Binding-site contacts:
Ligand atom CA contacts residue LEU234 of chain 2.A at 3.7 Å (hydrophobic).
Ligand atom C contacts residue VAL51 of chain 2.A at 3.9 Å (hydrophobic).
Ligand atom N contacts residue ASN180 of chain 2.A at 2.8 Å (h-bond).
Ligand atom C contacts residue ASN231 of chain 2.A at 3.7 Å.
Ligand atom O2P contacts residue ARG61 of chain 2.A at 2.8 Å (salt-bridge).
Ligand atom C contacts residue TJI1 of chain 2.C at 3.7 Å.
Ligand atom CB contacts residue VAL51 of chain 2.A at 3.6 Å (hydrophobic).
Ligand atom CB contacts residue ASN180 of chain 2.A at 3.4 Å.
Ligand atom SG contacts residue TJI1 of chain 2.C at 1.8 Å.
Ligand atom CA contacts residue ASN180 of chain 2.A at 3.7 Å.
Ligand atom O1P contacts residue ARG134 of chain 2.A at 3.0 Å (salt-bridge).
Ligand atom CB contacts residue TJI1 of chain 2.C at 2.9 Å.
Ligand atom C contacts residue ASN231 of chain 2.A at 3.9 Å.
Ligand atom CB contacts residue TRP235 of chain 2.A at 3.5 Å (hydrophobic).
Ligand atom O3P contacts residue ARG134 of chain 2.A at 2.9 Å (salt-bridge).
Ligand atom CG contacts residue TJI1 of chain 2.C at 3.7 Å.
Ligand atom CB contacts residue ASN180 of chain 2.A at 3.4 Å.
Ligand atom O contacts residue VAL183 of chain 2.A at 3.7 Å.
Ligand atom C contacts residue LEU179 of chain 2.A at 3.8 Å (hydrophobic).
Ligand atom P contacts residue TYR135 of chain 2.A at 3.8 Å.
Ligand atom CD contacts residue LEU227 of chain 2.A at 3.5 Å (hydrophobic).
Ligand atom N contacts residue ASN231 of chain 2.A at 2.9 Å (h-bond).
Ligand atom O contacts residue TJI1 of chain 2.C at 3.3 Å.
Ligand atom CA contacts residue LEU179 of chain 2.A at 3.7 Å (hydrophobic).
Ligand atom CD2 contacts residue TJI1 of chain 2.C at 3.2 Å.
Ligand atom CB contacts residue ASN231 of chain 2.A at 3.7 Å.
Ligand atom N contacts residue LEU179 of chain 2.A at 3.5 Å.
Ligand atom CD1 contacts residue SER50 of chain 2.A at 2.9 Å.
Ligand atom O contacts residue ASN231 of chain 2.A at 2.8 Å (h-bond).
Ligand atom CA contacts residue TJI1 of chain 2.C at 3.8 Å.
Ligand atom CB contacts residue LEU179 of chain 2.A at 3.8 Å (hydrophobic).
Ligand atom N contacts residue LEU234 of chain 2.A at 3.4 Å.
Ligand atom C contacts residue ASN180 of chain 2.A at 3.7 Å.
Ligand atom P contacts residue ARG61 of chain 2.A at 3.5 Å.
Ligand atom CA contacts residue ASN231 of chain 2.A at 3.4 Å.
Ligand atom O1P contacts residue ARG61 of chain 2.A at 2.7 Å (salt-bridge).
Ligand atom C contacts residue LEU234 of chain 2.A at 3.4 Å (hydrophobic).
Ligand atom O contacts residue LEU179 of chain 2.A at 3.6 Å.
Ligand atom O3P contacts residue TYR135 of chain 2.A at 2.8 Å (h-bond).
Ligand atom CA contacts residue ASN180 of chain 2.A at 3.6 Å.

This protein binds this small molecule.
Small molecule (SMILES): CC(C)C[C@@H](C=O)NC(=O)[C@H](CO)NC(=O)[C@H](C)NC(=O)[C@@H]1CCCN1C(=O)[C@H](CS)NC(=O)[C@H](COP(=O)(O)O)NC(=O)[C@H](CC1=NC=NC1)NC(=O)[C@H](C)NC(=O)[C@@H](N)CCCN=C(N)N

Sequence of chain 2.A:
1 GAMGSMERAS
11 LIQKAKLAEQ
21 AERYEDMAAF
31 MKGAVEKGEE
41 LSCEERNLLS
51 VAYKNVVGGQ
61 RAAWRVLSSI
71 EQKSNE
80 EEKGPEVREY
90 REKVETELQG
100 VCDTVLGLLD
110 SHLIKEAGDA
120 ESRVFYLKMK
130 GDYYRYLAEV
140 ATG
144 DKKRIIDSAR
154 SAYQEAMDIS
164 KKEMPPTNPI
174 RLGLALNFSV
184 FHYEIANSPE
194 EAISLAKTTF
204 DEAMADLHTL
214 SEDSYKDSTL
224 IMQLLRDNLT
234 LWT